Sequence of chain 1.C:
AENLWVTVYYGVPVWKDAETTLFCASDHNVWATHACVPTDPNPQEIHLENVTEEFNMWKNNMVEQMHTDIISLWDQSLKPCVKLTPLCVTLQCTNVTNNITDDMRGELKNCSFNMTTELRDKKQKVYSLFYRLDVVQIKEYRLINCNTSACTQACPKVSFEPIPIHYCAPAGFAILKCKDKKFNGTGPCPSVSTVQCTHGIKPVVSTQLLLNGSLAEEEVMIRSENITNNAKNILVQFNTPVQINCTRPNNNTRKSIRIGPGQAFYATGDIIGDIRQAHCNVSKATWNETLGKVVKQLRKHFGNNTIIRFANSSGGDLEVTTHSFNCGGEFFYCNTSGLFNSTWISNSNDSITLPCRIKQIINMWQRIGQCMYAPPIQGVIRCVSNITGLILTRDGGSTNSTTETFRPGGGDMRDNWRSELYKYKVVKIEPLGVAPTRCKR

Binding-site contacts:
Ligand atom C6 contacts residue ARG412 of chain 1.C at 4.1 Å.
Ligand atom C4 contacts residue ASN265 of chain 1.C at 4.2 Å.
Ligand atom C8 contacts residue SER303 of chain 1.C at 3.5 Å.
Ligand atom C3 contacts residue ASN265 of chain 1.C at 3.8 Å.
Ligand atom C1 contacts residue GLN263 of chain 1.C at 3.5 Å.
Ligand atom C8 contacts residue GLN263 of chain 1.C at 4.4 Å.
Ligand atom O7 contacts residue ASN301 of chain 1.C at 3.9 Å.
Ligand atom C2 contacts residue ASN265 of chain 1.C at 2.4 Å.
Ligand atom C4 contacts residue GLN263 of chain 1.C at 4.1 Å.
Ligand atom C3 contacts residue GLN263 of chain 1.C at 3.3 Å.
Ligand atom C8 contacts residue ASN301 of chain 1.C at 4.1 Å.
Ligand atom C8 contacts residue VAL302 of chain 1.C at 3.8 Å (hydrophobic).
Ligand atom O5 contacts residue ASN265 of chain 1.C at 2.3 Å (h-bond).
Ligand atom O7 contacts residue ASN265 of chain 1.C at 3.2 Å (h-bond).
Ligand atom C8 contacts residue SER381 of chain 1.C at 4.5 Å.
Ligand atom O5 contacts residue VAL414 of chain 1.C at 4.3 Å.
Ligand atom C2 contacts residue GLN263 of chain 1.C at 3.7 Å.
Ligand atom O4 contacts residue GLN263 of chain 1.C at 4.4 Å.
Ligand atom C1 contacts residue ASN265 of chain 1.C at 1.4 Å.
Ligand atom O5 contacts residue ARG412 of chain 1.C at 3.2 Å (salt-bridge).
Ligand atom C1 contacts residue ARG412 of chain 1.C at 4.0 Å.
Ligand atom C8 contacts residue ASN265 of chain 1.C at 4.5 Å.
Ligand atom N2 contacts residue GLN263 of chain 1.C at 3.6 Å.
Ligand atom N2 contacts residue ASN265 of chain 1.C at 2.9 Å (h-bond).
Ligand atom C5 contacts residue GLN263 of chain 1.C at 3.9 Å.
Ligand atom C5 contacts residue ARG412 of chain 1.C at 4.3 Å.
Ligand atom C7 contacts residue ASN301 of chain 1.C at 4.4 Å.
Ligand atom C7 contacts residue ASN265 of chain 1.C at 3.3 Å.
Ligand atom C5 contacts residue ASN265 of chain 1.C at 3.6 Å.
Ligand atom O3 contacts residue GLN263 of chain 1.C at 4.3 Å.
Ligand atom O5 contacts residue GLN263 of chain 1.C at 4.2 Å.
Ligand atom O6 contacts residue ARG412 of chain 1.C at 3.4 Å (salt-bridge).

A protein and the small-molecule ligand that binds it are described below.
Small molecule (SMILES): CC(=O)N[C@H]1[C@H](O[C@H]2[C@H](O)[C@@H](NC(C)=O)CO[C@@H]2CO)O[C@H](CO)[C@@H](O)[C@@H]1O